Sequence of chain 2.D:
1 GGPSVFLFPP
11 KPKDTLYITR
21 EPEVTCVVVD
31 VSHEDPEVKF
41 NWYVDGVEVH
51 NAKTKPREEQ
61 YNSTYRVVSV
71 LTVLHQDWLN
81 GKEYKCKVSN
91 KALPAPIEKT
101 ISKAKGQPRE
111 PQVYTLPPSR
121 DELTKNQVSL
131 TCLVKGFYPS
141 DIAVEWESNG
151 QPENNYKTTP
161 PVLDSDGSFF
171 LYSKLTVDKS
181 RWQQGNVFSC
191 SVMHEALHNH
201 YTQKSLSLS

Binding-site contacts:
Ligand atom C1 contacts residue GLN60 of chain 2.D at 3.9 Å.
Ligand atom C2 contacts residue PHE6 of chain 2.D at 3.4 Å (hydrophobic).
Ligand atom C5 contacts residue PHE8 of chain 2.D at 3.7 Å (hydrophobic).
Ligand atom C7 contacts residue ARG66 of chain 2.D at 3.9 Å.
Ligand atom O5 contacts residue PHE6 of chain 2.D at 3.4 Å.
Ligand atom O3 contacts residue ASP30 of chain 2.D at 2.9 Å (salt-bridge).
Ligand atom N2 contacts residue ASN62 of chain 2.D at 2.8 Å (h-bond).
Ligand atom O7 contacts residue ASN62 of chain 2.D at 3.9 Å.
Ligand atom C5 contacts residue ASN62 of chain 2.D at 3.7 Å.
Ligand atom O6 contacts residue GLN60 of chain 2.D at 3.0 Å (h-bond).
Ligand atom C7 contacts residue ASN62 of chain 2.D at 3.5 Å.
Ligand atom C6 contacts residue PHE8 of chain 2.D at 3.5 Å (hydrophobic).
Ligand atom C6 contacts residue PHE6 of chain 2.D at 3.9 Å (hydrophobic).
Ligand atom C2 contacts residue PHE8 of chain 2.D at 3.4 Å (hydrophobic).
Ligand atom O5 contacts residue ASN62 of chain 2.D at 2.4 Å (h-bond).
Ligand atom C7 contacts residue ASP30 of chain 2.D at 3.6 Å.
Ligand atom C6 contacts residue GLN60 of chain 2.D at 3.9 Å.
Ligand atom C4 contacts residue PHE6 of chain 2.D at 3.5 Å (hydrophobic).
Ligand atom O4 contacts residue VAL29 of chain 2.D at 3.5 Å.
Ligand atom O3 contacts residue LYS11 of chain 2.D at 2.6 Å (salt-bridge).
Ligand atom O6 contacts residue PHE8 of chain 2.D at 3.1 Å.
Ligand atom O3 contacts residue VAL29 of chain 2.D at 3.5 Å.
Ligand atom C3 contacts residue PHE6 of chain 2.D at 3.5 Å (hydrophobic).
Ligand atom C1 contacts residue ASN62 of chain 2.D at 1.4 Å.
Ligand atom C1 contacts residue PHE6 of chain 2.D at 3.7 Å (hydrophobic).
Ligand atom C3 contacts residue ASP30 of chain 2.D at 3.6 Å.
Ligand atom N2 contacts residue THR64 of chain 2.D at 3.7 Å.
Ligand atom C8 contacts residue ASP30 of chain 2.D at 3.1 Å.
Ligand atom O6 contacts residue PHE6 of chain 2.D at 3.6 Å.
Ligand atom C8 contacts residue THR64 of chain 2.D at 3.5 Å.
Ligand atom C5 contacts residue PHE8 of chain 2.D at 3.9 Å (hydrophobic).
Ligand atom C8 contacts residue ARG66 of chain 2.D at 3.3 Å.
Ligand atom C2 contacts residue ASN62 of chain 2.D at 2.5 Å.
Ligand atom N2 contacts residue ASP30 of chain 2.D at 3.3 Å (salt-bridge).
Ligand atom O7 contacts residue VAL27 of chain 2.D at 3.4 Å.
Ligand atom C3 contacts residue ASN62 of chain 2.D at 3.8 Å.
Ligand atom C1 contacts residue PHE6 of chain 2.D at 3.7 Å (hydrophobic).
Ligand atom O5 contacts residue GLN60 of chain 2.D at 3.9 Å.
Ligand atom O5 contacts residue VAL29 of chain 2.D at 3.9 Å.
Ligand atom C1 contacts residue PHE8 of chain 2.D at 3.5 Å (hydrophobic).

This protein binds this small molecule.
Small molecule (SMILES): CC(=O)N[C@H]1[C@H](O[C@H]2[C@H](O)[C@@H](NC(C)=O)CO[C@@H]2CO[C@H]2O[C@@H](C)[C@@H](O)[C@@H](O)[C@@H]2O)O[C@H](CO)[C@@H](O[C@@H]2O[C@H](CO[C@H]3O[C@H](CO)[C@@H](O)[C@H](O)[C@@H]3O[C@@H]3O[C@H](CO)[C@@H](O)[C@H](O)[C@H]3NC(C)=O)[C@@H](O)[C@H](O[C@H]3O[C@H](CO)[C@@H](O)[C@H](O)[C@@H]3O[C@@H]3O[C@H](CO)[C@@H](O)[C@H](O)[C@H]3NC(C)=O)[C@@H]2O)[C@@H]1O